Sequence of chain 2.A:
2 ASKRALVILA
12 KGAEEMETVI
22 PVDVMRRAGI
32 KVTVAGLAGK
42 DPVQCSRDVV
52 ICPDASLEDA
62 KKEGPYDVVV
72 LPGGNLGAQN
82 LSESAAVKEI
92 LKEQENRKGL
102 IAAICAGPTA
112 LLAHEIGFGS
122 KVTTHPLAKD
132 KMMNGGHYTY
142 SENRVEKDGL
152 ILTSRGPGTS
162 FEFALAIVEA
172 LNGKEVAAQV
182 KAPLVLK

A protein and the small-molecule ligand that binds it are described below.
Small molecule (SMILES): O=C1Nc2ccccc2C1=O

Binding-site contacts:
Ligand atom C1 contacts residue GLY150 of chain 2.A at 4.3 Å.
Ligand atom C4 contacts residue LEU101 of chain 2.A at 3.7 Å (hydrophobic).
Ligand atom N1 contacts residue LYS148 of chain 2.A at 3.6 Å.
Ligand atom C7 contacts residue LEU101 of chain 2.A at 4.2 Å (hydrophobic).
Ligand atom C2 contacts residue GLY150 of chain 2.A at 3.5 Å.
Ligand atom C2 contacts residue LEU101 of chain 2.A at 3.6 Å (hydrophobic).
Ligand atom C3 contacts residue GLY150 of chain 2.A at 4.3 Å.
Ligand atom C2 contacts residue LYS148 of chain 2.A at 3.3 Å.
Ligand atom C4 contacts residue LYS99 of chain 2.A at 3.6 Å.
Ligand atom C3 contacts residue LEU151 of chain 2.A at 4.0 Å (hydrophobic).
Ligand atom C6 contacts residue LYS148 of chain 2.A at 3.7 Å.
Ligand atom C2 contacts residue LEU151 of chain 2.A at 4.0 Å (hydrophobic).
Ligand atom C3 contacts residue GLY100 of chain 2.A at 4.0 Å.
Ligand atom N1 contacts residue ALA171 of chain 2.A at 3.8 Å.
Ligand atom C7 contacts residue ALA171 of chain 2.A at 4.2 Å (hydrophobic).
Ligand atom C4 contacts residue GLY100 of chain 2.A at 4.1 Å.
Ligand atom C3 contacts residue LEU101 of chain 2.A at 3.7 Å (hydrophobic).
Ligand atom C10 contacts residue ALA171 of chain 2.A at 3.5 Å (hydrophobic).
Ligand atom C1 contacts residue LYS148 of chain 2.A at 2.6 Å.
Ligand atom C1 contacts residue LEU101 of chain 2.A at 3.8 Å (hydrophobic).
Ligand atom O11 contacts residue ALA171 of chain 2.A at 3.4 Å.
Ligand atom C10 contacts residue LYS148 of chain 2.A at 2.5 Å.
Ligand atom C3 contacts residue LYS99 of chain 2.A at 3.9 Å.
Ligand atom C7 contacts residue LYS148 of chain 2.A at 1.3 Å.
Ligand atom O11 contacts residue LYS148 of chain 2.A at 3.0 Å (salt-bridge).